Binding-site contacts:
Ligand atom O5 contacts residue ASN115 of chain 1.G at 2.4 Å (h-bond).
Ligand atom C7 contacts residue ASN115 of chain 1.G at 3.7 Å.
Ligand atom O3 contacts residue ASN115 of chain 1.G at 4.5 Å.
Ligand atom C1 contacts residue ASN115 of chain 1.G at 1.4 Å.
Ligand atom O7 contacts residue ASN115 of chain 1.G at 3.7 Å.
Ligand atom C2 contacts residue ASN115 of chain 1.G at 2.5 Å.
Ligand atom N2 contacts residue ASN115 of chain 1.G at 2.9 Å (h-bond).
Ligand atom C3 contacts residue ASN115 of chain 1.G at 3.8 Å.
Ligand atom C4 contacts residue ASN115 of chain 1.G at 4.1 Å.
Ligand atom C5 contacts residue ASN115 of chain 1.G at 3.6 Å.
Ligand atom O6 contacts residue ASN115 of chain 1.G at 4.5 Å.

Sequence of chain 1.G:
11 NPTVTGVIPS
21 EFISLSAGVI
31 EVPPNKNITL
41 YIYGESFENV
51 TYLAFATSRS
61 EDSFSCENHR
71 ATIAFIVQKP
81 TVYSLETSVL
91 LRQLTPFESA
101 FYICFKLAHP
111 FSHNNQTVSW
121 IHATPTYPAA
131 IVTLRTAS

This protein binds this small molecule.
Small molecule (SMILES): CC(=O)N[C@H]1[C@H](O[C@H]2[C@H](O)[C@@H](NC(C)=O)CO[C@@H]2CO)O[C@H](CO)[C@@H](O)[C@@H]1O